Sequence of chain 1.B:
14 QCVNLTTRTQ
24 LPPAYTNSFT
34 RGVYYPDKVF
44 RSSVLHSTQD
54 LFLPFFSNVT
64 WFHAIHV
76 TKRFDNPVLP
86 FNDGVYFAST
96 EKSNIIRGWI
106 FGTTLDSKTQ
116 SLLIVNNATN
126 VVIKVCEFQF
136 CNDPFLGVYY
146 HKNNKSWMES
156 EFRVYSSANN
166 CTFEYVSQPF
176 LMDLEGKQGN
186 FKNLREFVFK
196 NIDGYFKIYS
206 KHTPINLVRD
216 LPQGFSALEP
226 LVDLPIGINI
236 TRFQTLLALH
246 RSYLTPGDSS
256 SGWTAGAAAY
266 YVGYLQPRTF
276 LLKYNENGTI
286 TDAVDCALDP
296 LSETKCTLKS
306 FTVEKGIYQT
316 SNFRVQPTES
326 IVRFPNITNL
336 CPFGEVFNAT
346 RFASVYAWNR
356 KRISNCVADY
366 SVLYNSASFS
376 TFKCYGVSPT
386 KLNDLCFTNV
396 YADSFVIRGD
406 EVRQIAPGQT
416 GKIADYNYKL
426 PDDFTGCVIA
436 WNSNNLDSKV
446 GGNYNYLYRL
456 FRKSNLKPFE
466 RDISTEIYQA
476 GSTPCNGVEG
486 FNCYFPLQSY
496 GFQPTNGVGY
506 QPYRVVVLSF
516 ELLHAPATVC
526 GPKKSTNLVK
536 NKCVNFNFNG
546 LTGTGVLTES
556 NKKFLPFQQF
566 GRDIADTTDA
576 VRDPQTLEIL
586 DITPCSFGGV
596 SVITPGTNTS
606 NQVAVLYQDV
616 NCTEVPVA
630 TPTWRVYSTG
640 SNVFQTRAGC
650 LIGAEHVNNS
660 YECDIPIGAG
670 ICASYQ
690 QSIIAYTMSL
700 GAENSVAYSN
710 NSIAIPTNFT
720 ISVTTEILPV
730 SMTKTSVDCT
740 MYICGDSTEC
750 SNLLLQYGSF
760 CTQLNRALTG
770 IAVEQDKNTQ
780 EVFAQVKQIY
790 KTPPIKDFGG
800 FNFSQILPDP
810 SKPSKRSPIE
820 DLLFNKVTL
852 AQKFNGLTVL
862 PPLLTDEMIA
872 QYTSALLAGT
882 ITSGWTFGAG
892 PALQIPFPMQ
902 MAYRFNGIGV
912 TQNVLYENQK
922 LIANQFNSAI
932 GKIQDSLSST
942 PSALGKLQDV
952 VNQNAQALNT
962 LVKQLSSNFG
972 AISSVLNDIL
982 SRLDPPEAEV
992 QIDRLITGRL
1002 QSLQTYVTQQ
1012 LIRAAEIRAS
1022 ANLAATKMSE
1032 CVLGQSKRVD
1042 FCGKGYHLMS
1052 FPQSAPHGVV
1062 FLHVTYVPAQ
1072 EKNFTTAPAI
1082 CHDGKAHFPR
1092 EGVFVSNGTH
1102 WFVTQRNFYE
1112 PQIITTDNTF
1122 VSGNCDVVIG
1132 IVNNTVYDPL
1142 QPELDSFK

Binding-site contacts:
Ligand atom O7 contacts residue ASN282 of chain 1.C at 4.4 Å.
Ligand atom N2 contacts residue ASN282 of chain 1.C at 2.9 Å (h-bond).
Ligand atom C2 contacts residue ASN282 of chain 1.C at 2.5 Å.
Ligand atom C1 contacts residue ASN282 of chain 1.C at 1.4 Å.
Ligand atom C3 contacts residue ASN282 of chain 1.C at 3.8 Å.
Ligand atom C4 contacts residue ASN282 of chain 1.C at 4.2 Å.
Ligand atom C7 contacts residue ASN282 of chain 1.C at 3.9 Å.
Ligand atom C5 contacts residue ASN282 of chain 1.C at 3.7 Å.
Ligand atom O6 contacts residue LYS558 of chain 1.B at 4.0 Å.
Ligand atom O5 contacts residue ASN282 of chain 1.C at 2.4 Å (h-bond).

The protein below binds the small molecule below.
Small molecule (SMILES): CC(=O)N[C@@H]1[C@@H](O)[C@H](O)[C@@H](CO)O[C@H]1O

Sequence of chain 1.C:
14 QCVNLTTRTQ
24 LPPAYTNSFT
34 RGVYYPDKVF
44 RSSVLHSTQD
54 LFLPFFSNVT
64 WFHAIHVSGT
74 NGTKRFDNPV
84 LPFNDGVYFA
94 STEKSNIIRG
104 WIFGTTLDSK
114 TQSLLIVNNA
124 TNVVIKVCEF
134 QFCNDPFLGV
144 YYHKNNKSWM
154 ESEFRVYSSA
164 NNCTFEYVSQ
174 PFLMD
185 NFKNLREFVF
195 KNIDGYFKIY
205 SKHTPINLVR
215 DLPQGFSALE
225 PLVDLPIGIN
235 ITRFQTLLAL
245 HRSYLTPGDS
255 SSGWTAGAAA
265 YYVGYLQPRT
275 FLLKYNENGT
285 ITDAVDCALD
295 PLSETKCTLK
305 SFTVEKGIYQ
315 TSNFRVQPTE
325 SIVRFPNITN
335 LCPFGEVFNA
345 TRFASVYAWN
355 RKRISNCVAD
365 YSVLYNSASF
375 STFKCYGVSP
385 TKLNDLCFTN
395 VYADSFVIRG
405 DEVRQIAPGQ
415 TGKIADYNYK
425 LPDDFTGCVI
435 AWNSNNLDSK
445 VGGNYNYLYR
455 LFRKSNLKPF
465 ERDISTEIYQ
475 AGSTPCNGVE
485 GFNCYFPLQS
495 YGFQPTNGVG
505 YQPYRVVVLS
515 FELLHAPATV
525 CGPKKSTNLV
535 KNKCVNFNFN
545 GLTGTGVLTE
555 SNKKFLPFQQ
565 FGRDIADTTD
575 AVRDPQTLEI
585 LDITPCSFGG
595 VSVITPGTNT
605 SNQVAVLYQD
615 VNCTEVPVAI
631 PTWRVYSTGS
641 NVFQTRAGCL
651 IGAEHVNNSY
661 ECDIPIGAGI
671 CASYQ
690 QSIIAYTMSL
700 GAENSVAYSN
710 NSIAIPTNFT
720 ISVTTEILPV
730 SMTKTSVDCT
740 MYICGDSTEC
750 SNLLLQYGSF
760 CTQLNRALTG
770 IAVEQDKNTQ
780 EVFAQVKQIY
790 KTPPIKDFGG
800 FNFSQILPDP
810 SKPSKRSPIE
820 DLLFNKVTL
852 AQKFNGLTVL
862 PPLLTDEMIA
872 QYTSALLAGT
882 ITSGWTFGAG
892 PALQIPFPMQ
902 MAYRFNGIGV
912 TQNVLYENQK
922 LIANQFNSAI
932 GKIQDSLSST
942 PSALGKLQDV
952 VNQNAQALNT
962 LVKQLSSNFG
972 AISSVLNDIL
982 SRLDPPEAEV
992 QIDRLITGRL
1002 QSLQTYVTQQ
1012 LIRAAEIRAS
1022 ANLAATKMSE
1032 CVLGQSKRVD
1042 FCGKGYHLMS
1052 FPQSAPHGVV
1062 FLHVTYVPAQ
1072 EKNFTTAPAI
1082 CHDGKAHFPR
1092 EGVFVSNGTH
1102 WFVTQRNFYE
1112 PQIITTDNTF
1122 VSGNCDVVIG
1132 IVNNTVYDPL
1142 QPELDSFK